This protein binds this small molecule.
Small molecule (SMILES): Nc1ncnc2c1ncn2[C@@H]1O[C@H](COP(=O)(O)OP(=O)(O)OP(O)(O)=S)[C@@H](O)[C@H]1O

Sequence of chain 1.B:
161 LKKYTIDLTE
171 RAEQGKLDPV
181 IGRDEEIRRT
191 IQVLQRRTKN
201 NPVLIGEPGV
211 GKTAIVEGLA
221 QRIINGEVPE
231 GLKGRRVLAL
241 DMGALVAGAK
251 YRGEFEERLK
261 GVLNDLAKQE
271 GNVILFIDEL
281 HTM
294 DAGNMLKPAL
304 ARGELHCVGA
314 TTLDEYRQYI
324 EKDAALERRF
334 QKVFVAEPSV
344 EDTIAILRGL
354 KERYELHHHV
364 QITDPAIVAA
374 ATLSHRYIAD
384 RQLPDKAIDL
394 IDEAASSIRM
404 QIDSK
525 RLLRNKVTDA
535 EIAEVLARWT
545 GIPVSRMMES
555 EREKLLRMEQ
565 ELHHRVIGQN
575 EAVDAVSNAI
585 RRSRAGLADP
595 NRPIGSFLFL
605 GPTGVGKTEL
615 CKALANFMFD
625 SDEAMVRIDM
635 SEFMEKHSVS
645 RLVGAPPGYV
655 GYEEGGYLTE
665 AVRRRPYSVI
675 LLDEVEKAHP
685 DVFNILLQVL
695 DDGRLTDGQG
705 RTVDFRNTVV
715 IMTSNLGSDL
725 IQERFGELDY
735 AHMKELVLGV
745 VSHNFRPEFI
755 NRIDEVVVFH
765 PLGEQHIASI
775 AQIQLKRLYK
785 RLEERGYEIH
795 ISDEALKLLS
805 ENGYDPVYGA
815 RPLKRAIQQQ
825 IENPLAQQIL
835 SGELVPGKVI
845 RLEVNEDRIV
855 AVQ

Binding-site contacts:
Ligand atom C6 contacts residue ILE181 of chain 1.F at 3.8 Å (hydrophobic).
Ligand atom PG contacts residue ARG331 of chain 1.B at 3.4 Å.
Ligand atom O2B contacts residue VAL210 of chain 1.F at 3.4 Å (h-bond).
Ligand atom C5' contacts residue PRO387 of chain 1.F at 3.4 Å (hydrophobic).
Ligand atom N7 contacts residue GLY211 of chain 1.F at 3.6 Å.
Ligand atom C4' contacts residue PRO387 of chain 1.F at 3.4 Å (hydrophobic).
Ligand atom C2' contacts residue ALA214 of chain 1.F at 3.8 Å (hydrophobic).
Ligand atom O2B contacts residue GLU207 of chain 1.F at 3.7 Å.
Ligand atom PG contacts residue GLY209 of chain 1.F at 3.8 Å.
Ligand atom PB contacts residue GLY209 of chain 1.F at 3.7 Å.
Ligand atom N6 contacts residue ARG183 of chain 1.F at 3.6 Å.
Ligand atom O3B contacts residue GLY209 of chain 1.F at 2.9 Å (h-bond).
Ligand atom N1 contacts residue ILE181 of chain 1.F at 3.1 Å (h-bond).
Ligand atom O2G contacts residue ARG331 of chain 1.B at 3.6 Å (salt-bridge).
Ligand atom O3B contacts residue ARG331 of chain 1.B at 3.1 Å (salt-bridge).
Ligand atom S1G contacts residue ARG331 of chain 1.B at 3.0 Å (salt-bridge).
Ligand atom O2G contacts residue GLY209 of chain 1.F at 3.5 Å (h-bond).
Ligand atom O2' contacts residue ASP178 of chain 1.F at 2.8 Å (salt-bridge).
Ligand atom O3A contacts residue VAL210 of chain 1.F at 3.7 Å.
Ligand atom N3 contacts residue LEU353 of chain 1.F at 3.7 Å.
Ligand atom N1 contacts residue VAL180 of chain 1.F at 3.6 Å.
Ligand atom C2 contacts residue ILE181 of chain 1.F at 3.8 Å (hydrophobic).
Ligand atom C8 contacts residue GLY211 of chain 1.F at 3.6 Å.
Ligand atom O1B contacts residue THR213 of chain 1.F at 2.4 Å (h-bond).
Ligand atom C1' contacts residue ILE391 of chain 1.F at 3.8 Å (hydrophobic).
Ligand atom O2B contacts residue LYS212 of chain 1.F at 3.2 Å.
Ligand atom O3A contacts residue GLY211 of chain 1.F at 3.2 Å (h-bond).
Ligand atom O2B contacts residue GLY209 of chain 1.F at 3.5 Å (h-bond).
Ligand atom C2 contacts residue PRO179 of chain 1.F at 3.2 Å (hydrophobic).
Ligand atom O1A contacts residue GLY211 of chain 1.F at 3.5 Å.
Ligand atom O2B contacts residue GLY211 of chain 1.F at 3.6 Å (h-bond).
Ligand atom O1A contacts residue ALA214 of chain 1.F at 3.3 Å (h-bond).
Ligand atom O2A contacts residue THR213 of chain 1.F at 3.3 Å (h-bond).
Ligand atom O5' contacts residue ARG331 of chain 1.B at 3.7 Å.
Ligand atom N6 contacts residue ILE181 of chain 1.F at 3.0 Å (h-bond).
Ligand atom C2 contacts residue VAL180 of chain 1.F at 3.8 Å (hydrophobic).
Ligand atom O4' contacts residue PRO387 of chain 1.F at 2.9 Å (h-bond).
Ligand atom O2G contacts residue PRO208 of chain 1.F at 3.4 Å.
Ligand atom O4' contacts residue ILE391 of chain 1.F at 3.3 Å.
Ligand atom N6 contacts residue ILE349 of chain 1.F at 3.6 Å.

Sequence of chain 1.F:
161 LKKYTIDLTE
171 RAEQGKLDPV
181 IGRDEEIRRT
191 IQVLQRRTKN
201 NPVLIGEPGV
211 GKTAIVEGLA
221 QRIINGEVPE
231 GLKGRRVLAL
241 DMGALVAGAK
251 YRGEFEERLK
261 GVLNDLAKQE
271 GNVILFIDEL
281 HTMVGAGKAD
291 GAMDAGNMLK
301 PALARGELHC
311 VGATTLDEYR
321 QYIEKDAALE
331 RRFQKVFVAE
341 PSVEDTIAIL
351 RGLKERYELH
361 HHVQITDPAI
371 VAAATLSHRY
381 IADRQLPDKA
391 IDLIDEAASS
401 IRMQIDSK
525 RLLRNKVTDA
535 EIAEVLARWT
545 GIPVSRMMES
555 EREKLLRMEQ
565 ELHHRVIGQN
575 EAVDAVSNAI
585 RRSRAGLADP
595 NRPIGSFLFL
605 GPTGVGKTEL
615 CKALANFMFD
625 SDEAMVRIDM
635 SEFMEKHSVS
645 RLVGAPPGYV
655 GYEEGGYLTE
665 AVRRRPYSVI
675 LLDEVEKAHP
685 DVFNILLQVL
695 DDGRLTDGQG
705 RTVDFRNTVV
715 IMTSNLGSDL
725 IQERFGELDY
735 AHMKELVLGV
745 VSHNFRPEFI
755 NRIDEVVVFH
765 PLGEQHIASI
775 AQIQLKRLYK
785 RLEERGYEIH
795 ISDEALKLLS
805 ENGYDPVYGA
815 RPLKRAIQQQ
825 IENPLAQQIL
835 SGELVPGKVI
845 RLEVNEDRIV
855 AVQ